Binding-site contacts:
Ligand atom C4 contacts residue PHE36 of chain 1.A at 3.7 Å (hydrophobic).
Ligand atom N1 contacts residue ILE10 of chain 1.A at 3.5 Å.
Ligand atom CAC contacts residue NDP1 of chain 1.B at 3.8 Å.
Ligand atom C5 contacts residue NDP1 of chain 1.B at 3.6 Å.
Ligand atom CAH contacts residue PHE36 of chain 1.A at 3.8 Å (hydrophobic).
Ligand atom N3 contacts residue PHE36 of chain 1.A at 3.8 Å.
Ligand atom NAE contacts residue TYR129 of chain 1.A at 3.4 Å (h-bond).
Ligand atom NAL contacts residue ILE33 of chain 1.A at 3.5 Å.
Ligand atom CAA contacts residue LEU72 of chain 1.A at 3.7 Å (hydrophobic).
Ligand atom NAD contacts residue ALA12 of chain 1.A at 3.6 Å.
Ligand atom NAD contacts residue VAL11 of chain 1.A at 3.5 Å.
Ligand atom C6 contacts residue PHE36 of chain 1.A at 3.4 Å (hydrophobic).
Ligand atom NAD contacts residue ILE10 of chain 1.A at 3.8 Å.
Ligand atom NAD contacts residue GLU32 of chain 1.A at 2.7 Å (salt-bridge).
Ligand atom C6 contacts residue ILE10 of chain 1.A at 3.6 Å (hydrophobic).
Ligand atom NAE contacts residue NDP1 of chain 1.B at 3.7 Å.
Ligand atom NAL contacts residue GLU32 of chain 1.A at 3.7 Å.
Ligand atom NAE contacts residue ILE123 of chain 1.A at 2.9 Å (h-bond).
Ligand atom C2 contacts residue ALA12 of chain 1.A at 3.7 Å (hydrophobic).
Ligand atom C2 contacts residue GLU32 of chain 1.A at 3.6 Å.
Ligand atom C2 contacts residue VAL11 of chain 1.A at 3.7 Å (hydrophobic).
Ligand atom N3 contacts residue ALA12 of chain 1.A at 4.0 Å.
Ligand atom CAC contacts residue THR61 of chain 1.A at 3.8 Å.
Ligand atom CAK contacts residue PHE36 of chain 1.A at 3.8 Å (hydrophobic).
Ligand atom C5 contacts residue PHE36 of chain 1.A at 3.5 Å (hydrophobic).
Ligand atom N3 contacts residue GLU32 of chain 1.A at 2.8 Å (salt-bridge).
Ligand atom C2 contacts residue PHE36 of chain 1.A at 3.8 Å (hydrophobic).
Ligand atom CAA contacts residue ASN69 of chain 1.A at 3.6 Å.
Ligand atom N1 contacts residue VAL11 of chain 1.A at 3.4 Å (h-bond).
Ligand atom CAK contacts residue NDP1 of chain 1.B at 3.6 Å.
Ligand atom N1 contacts residue NDP1 of chain 1.B at 3.5 Å (h-bond).
Ligand atom CAJ contacts residue LEU25 of chain 1.A at 3.5 Å (hydrophobic).
Ligand atom NAD contacts residue THR144 of chain 1.A at 3.7 Å.
Ligand atom N1 contacts residue ALA12 of chain 1.A at 3.8 Å.
Ligand atom C4 contacts residue GLU32 of chain 1.A at 3.7 Å.
Ligand atom N1 contacts residue PHE36 of chain 1.A at 3.5 Å.
Ligand atom CAJ contacts residue ILE33 of chain 1.A at 3.4 Å (hydrophobic).
Ligand atom NAE contacts residue PHE36 of chain 1.A at 3.6 Å.
Ligand atom C6 contacts residue NDP1 of chain 1.B at 3.3 Å.
Ligand atom NAE contacts residue ILE10 of chain 1.A at 2.8 Å (h-bond).

This small molecule binds to this protein.
Small molecule (SMILES): CC(C)c1ccc(N(C)c2cnc3nc(N)nc(N)c3c2)cc1

Sequence of chain 1.A:
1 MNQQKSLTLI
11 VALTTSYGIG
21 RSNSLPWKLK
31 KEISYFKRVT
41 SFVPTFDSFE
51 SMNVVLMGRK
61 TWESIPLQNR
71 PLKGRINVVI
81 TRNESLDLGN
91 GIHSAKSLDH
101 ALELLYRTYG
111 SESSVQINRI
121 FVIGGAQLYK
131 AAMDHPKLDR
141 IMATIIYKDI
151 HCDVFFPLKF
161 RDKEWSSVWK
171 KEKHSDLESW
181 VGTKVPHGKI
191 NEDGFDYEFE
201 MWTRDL